Sequence of chain 1.A:
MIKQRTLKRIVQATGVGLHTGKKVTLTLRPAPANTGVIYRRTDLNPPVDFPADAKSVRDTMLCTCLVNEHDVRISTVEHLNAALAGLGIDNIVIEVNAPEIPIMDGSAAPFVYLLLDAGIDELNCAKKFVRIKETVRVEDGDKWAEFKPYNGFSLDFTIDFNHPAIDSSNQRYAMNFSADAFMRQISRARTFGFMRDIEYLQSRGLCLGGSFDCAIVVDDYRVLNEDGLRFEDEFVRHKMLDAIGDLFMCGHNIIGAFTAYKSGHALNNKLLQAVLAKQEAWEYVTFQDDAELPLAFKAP

Binding-site contacts:
Ligand atom C09 contacts residue ASP197 of chain 1.A at 3.5 Å.
Ligand atom C15 contacts residue MET61 of chain 1.A at 3.9 Å (hydrophobic).
Ligand atom C10 contacts residue ASP197 of chain 1.A at 4.2 Å.
Ligand atom C02 contacts residue PHE194 of chain 1.A at 4.4 Å (hydrophobic).
Ligand atom N03 contacts residue PHE194 of chain 1.A at 3.5 Å.
Ligand atom C14 contacts residue ASP197 of chain 1.A at 3.2 Å.
Ligand atom C16 contacts residue LEU201 of chain 1.A at 3.1 Å (hydrophobic).
Ligand atom C07 contacts residue ASP197 of chain 1.A at 3.5 Å.
Ligand atom O08 contacts residue ASP197 of chain 1.A at 4.3 Å.
Ligand atom C15 contacts residue LEU201 of chain 1.A at 3.8 Å (hydrophobic).
Ligand atom C16 contacts residue MET61 of chain 1.A at 3.8 Å (hydrophobic).
Ligand atom O27 contacts residue PHE194 of chain 1.A at 3.8 Å.
Ligand atom O04 contacts residue PHE194 of chain 1.A at 3.5 Å.
Ligand atom C16 contacts residue TYR200 of chain 1.A at 3.6 Å (hydrophobic).
Ligand atom C05 contacts residue ASP197 of chain 1.A at 3.9 Å.
Ligand atom C11 contacts residue MET61 of chain 1.A at 4.2 Å (hydrophobic).
Ligand atom C02 contacts residue ASP197 of chain 1.A at 3.9 Å.
Ligand atom C13 contacts residue TYR200 of chain 1.A at 4.1 Å (hydrophobic).
Ligand atom N06 contacts residue ASP197 of chain 1.A at 2.8 Å (salt-bridge).
Ligand atom C12 contacts residue TYR200 of chain 1.A at 4.5 Å (hydrophobic).
Ligand atom N03 contacts residue ASP197 of chain 1.A at 2.8 Å (salt-bridge).
Ligand atom O04 contacts residue ASP197 of chain 1.A at 3.5 Å (salt-bridge).
Ligand atom C25 contacts residue ASP197 of chain 1.A at 4.3 Å.
Ligand atom O27 contacts residue ASP197 of chain 1.A at 3.8 Å.
Ligand atom C15 contacts residue TYR200 of chain 1.A at 3.8 Å (hydrophobic).
Ligand atom C13 contacts residue ASP197 of chain 1.A at 4.0 Å.

The small molecule below binds the protein below.
Small molecule (SMILES): C#Cc1ccc(C(=O)N[C@H](C(=O)N=O)[C@@H](C)O)cc1